Binding-site contacts:
Ligand atom C contacts residue GLN95 of chain 28.C at 3.1 Å.
Ligand atom CA contacts residue MET247 of chain 28.A at 4.1 Å (hydrophobic).
Ligand atom OXT contacts residue CYS1 of chain 28.E at 2.7 Å (h-bond).
Ligand atom O contacts residue PHE264 of chain 28.A at 3.9 Å.
Ligand atom O contacts residue CYS1 of chain 28.E at 3.7 Å.
Ligand atom OXT contacts residue GLN95 of chain 28.C at 2.7 Å (h-bond).
Ligand atom CA contacts residue CYS265 of chain 28.A at 4.4 Å (hydrophobic).
Ligand atom C contacts residue MET247 of chain 28.A at 3.9 Å (hydrophobic).
Ligand atom OXT contacts residue PHE264 of chain 28.A at 4.2 Å.
Ligand atom OXT contacts residue ASP235 of chain 28.C at 2.9 Å (salt-bridge).
Ligand atom C contacts residue PHE264 of chain 28.A at 3.8 Å (hydrophobic).
Ligand atom C contacts residue CYS1 of chain 28.E at 2.8 Å (hydrophobic).
Ligand atom N contacts residue CYS1 of chain 28.E at 1.3 Å.
Ligand atom C contacts residue ASP235 of chain 28.C at 4.0 Å.
Ligand atom O contacts residue MET247 of chain 28.A at 3.4 Å (h-bond).
Ligand atom O contacts residue GLN95 of chain 28.C at 3.3 Å (h-bond).
Ligand atom O contacts residue SER96 of chain 28.C at 3.6 Å.
Ligand atom N contacts residue MET247 of chain 28.A at 3.8 Å.
Ligand atom CA contacts residue PHE264 of chain 28.A at 3.1 Å (hydrophobic).
Ligand atom O contacts residue ASP235 of chain 28.C at 4.5 Å.
Ligand atom CA contacts residue CYS1 of chain 28.E at 2.4 Å (hydrophobic).
Ligand atom CA contacts residue GLN95 of chain 28.C at 4.2 Å.
Ligand atom N contacts residue PHE264 of chain 28.A at 3.5 Å (h-bond).

The small molecule below binds the protein below.
Small molecule (SMILES): NCC(=O)O

Sequence of chain 28.A:
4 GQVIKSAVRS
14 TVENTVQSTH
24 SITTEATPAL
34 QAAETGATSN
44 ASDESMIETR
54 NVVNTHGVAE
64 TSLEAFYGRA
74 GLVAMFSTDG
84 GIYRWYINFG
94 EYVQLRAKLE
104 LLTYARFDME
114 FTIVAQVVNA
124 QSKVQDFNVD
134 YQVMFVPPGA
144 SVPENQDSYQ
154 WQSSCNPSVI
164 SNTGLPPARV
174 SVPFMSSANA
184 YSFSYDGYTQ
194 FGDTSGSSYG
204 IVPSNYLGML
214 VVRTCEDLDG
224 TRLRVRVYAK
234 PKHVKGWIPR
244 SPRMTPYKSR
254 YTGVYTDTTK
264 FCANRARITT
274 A

Sequence of chain 28.C:
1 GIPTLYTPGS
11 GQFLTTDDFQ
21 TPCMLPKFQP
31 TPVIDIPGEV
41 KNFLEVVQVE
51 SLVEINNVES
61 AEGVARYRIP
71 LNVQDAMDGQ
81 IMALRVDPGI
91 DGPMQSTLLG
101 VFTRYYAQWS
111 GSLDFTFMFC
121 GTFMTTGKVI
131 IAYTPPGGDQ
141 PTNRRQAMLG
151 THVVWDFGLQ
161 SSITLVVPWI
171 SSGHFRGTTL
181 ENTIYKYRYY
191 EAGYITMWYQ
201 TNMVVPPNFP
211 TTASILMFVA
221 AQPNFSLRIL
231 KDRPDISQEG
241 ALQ